A protein and the small-molecule ligand that binds it are described below.
Small molecule (SMILES): CC(=O)N[C@H]1[C@H](O[C@H]2[C@H](O)[C@@H](NC(C)=O)CO[C@@H]2CO)O[C@H](CO)[C@@H](O)[C@@H]1O

Binding-site contacts:
Ligand atom N2 contacts residue ASN69 of chain 1.C at 2.9 Å (h-bond).
Ligand atom O5 contacts residue ASN69 of chain 1.C at 2.4 Å (h-bond).
Ligand atom C8 contacts residue VAL332 of chain 1.C at 3.7 Å (hydrophobic).
Ligand atom C5 contacts residue ASN69 of chain 1.C at 3.7 Å.
Ligand atom C4 contacts residue ASN69 of chain 1.C at 4.2 Å.
Ligand atom C7 contacts residue ASN69 of chain 1.C at 3.4 Å.
Ligand atom O7 contacts residue ASN69 of chain 1.C at 3.5 Å (h-bond).
Ligand atom C3 contacts residue ASN69 of chain 1.C at 3.8 Å.
Ligand atom C1 contacts residue ASN69 of chain 1.C at 1.4 Å.
Ligand atom C8 contacts residue ASN69 of chain 1.C at 4.5 Å.
Ligand atom C2 contacts residue ASN69 of chain 1.C at 2.5 Å.

Sequence of chain 1.C:
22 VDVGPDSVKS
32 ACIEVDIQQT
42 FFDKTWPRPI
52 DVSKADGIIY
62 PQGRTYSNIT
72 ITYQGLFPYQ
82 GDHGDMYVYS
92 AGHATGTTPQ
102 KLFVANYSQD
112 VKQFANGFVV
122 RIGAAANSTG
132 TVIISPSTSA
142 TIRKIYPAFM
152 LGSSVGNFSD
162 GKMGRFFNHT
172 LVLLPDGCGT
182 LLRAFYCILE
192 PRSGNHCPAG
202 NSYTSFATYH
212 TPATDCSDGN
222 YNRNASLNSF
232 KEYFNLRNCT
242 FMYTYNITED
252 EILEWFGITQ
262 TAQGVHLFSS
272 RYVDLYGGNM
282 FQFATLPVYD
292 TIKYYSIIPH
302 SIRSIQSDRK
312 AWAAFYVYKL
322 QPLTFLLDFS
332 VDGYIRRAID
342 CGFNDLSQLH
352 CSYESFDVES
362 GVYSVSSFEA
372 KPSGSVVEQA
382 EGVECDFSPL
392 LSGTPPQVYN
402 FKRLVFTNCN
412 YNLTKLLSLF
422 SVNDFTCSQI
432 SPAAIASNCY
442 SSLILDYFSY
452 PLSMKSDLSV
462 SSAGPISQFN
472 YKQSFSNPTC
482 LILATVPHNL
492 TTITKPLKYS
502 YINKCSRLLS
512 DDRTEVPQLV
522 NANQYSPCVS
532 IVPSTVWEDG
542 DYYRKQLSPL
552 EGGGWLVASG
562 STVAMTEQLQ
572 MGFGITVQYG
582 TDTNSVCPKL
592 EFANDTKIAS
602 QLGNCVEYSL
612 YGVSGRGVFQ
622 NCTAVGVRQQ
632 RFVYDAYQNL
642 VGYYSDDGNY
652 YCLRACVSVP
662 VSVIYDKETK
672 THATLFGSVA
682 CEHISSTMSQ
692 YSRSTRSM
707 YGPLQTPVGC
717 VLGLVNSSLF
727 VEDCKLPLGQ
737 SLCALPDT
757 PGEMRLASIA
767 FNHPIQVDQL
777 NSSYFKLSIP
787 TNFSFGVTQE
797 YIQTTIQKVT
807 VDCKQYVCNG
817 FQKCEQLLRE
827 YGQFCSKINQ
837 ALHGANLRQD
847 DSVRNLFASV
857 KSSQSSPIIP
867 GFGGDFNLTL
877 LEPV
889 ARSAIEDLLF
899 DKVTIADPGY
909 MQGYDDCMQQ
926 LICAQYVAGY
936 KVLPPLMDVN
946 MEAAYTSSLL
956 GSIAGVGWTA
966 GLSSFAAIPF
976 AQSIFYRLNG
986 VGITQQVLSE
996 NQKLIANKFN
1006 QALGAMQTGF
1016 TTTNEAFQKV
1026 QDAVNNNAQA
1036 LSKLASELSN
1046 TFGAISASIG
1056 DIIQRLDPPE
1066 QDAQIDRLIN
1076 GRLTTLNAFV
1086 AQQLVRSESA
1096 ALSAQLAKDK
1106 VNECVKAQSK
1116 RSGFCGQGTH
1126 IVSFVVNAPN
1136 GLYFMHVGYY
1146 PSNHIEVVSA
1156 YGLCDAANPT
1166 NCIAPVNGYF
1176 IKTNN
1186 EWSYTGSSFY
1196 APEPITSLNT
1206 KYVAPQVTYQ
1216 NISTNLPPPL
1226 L